The protein below binds the small molecule below.
Small molecule (SMILES): CSCC[C@H](NC(=O)[C@H](CO)NC(=O)[C@@H](N)CCCN=C(N)N)C(=O)N[C@@H](CO)C(=O)N[C@H](C(=O)N[C@@H](Cc1ccccc1)C(=O)NCC(=O)N[C@H](C=O)CCCCN)[C@@H](C)O

Sequence of chain 1.A:
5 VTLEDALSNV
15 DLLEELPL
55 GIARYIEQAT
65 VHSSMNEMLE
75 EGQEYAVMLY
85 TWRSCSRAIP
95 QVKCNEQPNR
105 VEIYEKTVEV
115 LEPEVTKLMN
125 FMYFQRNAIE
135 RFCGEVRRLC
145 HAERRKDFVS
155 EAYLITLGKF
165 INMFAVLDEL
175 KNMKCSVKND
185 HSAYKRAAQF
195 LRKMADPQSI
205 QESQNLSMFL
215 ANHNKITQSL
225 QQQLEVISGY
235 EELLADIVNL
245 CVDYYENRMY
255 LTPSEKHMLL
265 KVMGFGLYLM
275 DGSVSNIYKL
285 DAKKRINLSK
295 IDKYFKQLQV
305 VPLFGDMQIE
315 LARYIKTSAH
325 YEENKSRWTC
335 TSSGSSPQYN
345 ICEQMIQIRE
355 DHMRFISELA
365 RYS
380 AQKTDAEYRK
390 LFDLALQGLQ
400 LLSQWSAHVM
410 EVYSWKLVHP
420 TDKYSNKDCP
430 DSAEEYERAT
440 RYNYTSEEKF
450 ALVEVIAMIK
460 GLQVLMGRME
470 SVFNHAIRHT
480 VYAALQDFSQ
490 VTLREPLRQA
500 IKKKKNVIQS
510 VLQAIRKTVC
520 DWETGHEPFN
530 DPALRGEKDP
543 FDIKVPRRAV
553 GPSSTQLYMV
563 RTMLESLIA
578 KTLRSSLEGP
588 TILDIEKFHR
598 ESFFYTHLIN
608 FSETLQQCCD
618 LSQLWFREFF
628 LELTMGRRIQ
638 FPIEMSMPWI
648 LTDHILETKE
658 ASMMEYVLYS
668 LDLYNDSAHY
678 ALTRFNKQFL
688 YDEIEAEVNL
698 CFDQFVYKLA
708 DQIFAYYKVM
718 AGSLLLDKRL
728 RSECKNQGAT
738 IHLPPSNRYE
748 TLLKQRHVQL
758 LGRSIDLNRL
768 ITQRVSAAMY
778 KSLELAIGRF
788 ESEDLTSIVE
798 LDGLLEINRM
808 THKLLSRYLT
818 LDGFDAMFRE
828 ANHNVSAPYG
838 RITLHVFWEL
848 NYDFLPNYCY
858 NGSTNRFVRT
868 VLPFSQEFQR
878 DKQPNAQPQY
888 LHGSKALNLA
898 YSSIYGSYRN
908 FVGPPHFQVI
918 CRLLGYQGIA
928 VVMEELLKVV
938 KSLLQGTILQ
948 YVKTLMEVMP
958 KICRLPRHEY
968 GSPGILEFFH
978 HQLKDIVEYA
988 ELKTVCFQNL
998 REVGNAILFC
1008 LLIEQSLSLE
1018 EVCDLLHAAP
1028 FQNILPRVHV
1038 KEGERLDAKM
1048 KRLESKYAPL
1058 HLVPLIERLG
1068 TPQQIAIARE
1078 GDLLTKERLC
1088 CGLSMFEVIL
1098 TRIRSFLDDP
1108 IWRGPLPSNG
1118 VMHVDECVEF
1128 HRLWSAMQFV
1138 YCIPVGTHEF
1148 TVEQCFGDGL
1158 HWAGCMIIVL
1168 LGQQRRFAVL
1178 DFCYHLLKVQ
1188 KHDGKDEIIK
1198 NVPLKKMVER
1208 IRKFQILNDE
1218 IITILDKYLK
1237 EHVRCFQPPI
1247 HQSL

Binding-site contacts:
Ligand atom CZ contacts residue TYR923 of chain 1.A at 3.8 Å (hydrophobic).
Ligand atom CB contacts residue GLU1084 of chain 1.A at 3.4 Å.
Ligand atom CD1 contacts residue ILE110 of chain 1.E at 4.0 Å (hydrophobic).
Ligand atom NH2 contacts residue CYS1088 of chain 1.A at 3.8 Å.
Ligand atom CA contacts residue GLU1084 of chain 1.A at 3.5 Å.
Ligand atom CE contacts residue ARG1085 of chain 1.A at 3.4 Å.
Ligand atom CG2 contacts residue GLU1084 of chain 1.A at 3.1 Å.
Ligand atom CE contacts residue GLY111 of chain 1.E at 3.8 Å.
Ligand atom N contacts residue GLU1084 of chain 1.A at 3.2 Å (salt-bridge).
Ligand atom O contacts residue ARG107 of chain 1.E at 4.0 Å.
Ligand atom NE contacts residue CYS1088 of chain 1.A at 4.0 Å.
Ligand atom C contacts residue GLU1084 of chain 1.A at 3.6 Å.
Ligand atom NZ contacts residue THR114 of chain 1.E at 3.6 Å (h-bond).
Ligand atom CD1 contacts residue LEU1086 of chain 1.A at 3.6 Å (hydrophobic).
Ligand atom SD contacts residue ARG1085 of chain 1.A at 3.4 Å (salt-bridge).
Ligand atom CB contacts residue GLU1084 of chain 1.A at 3.2 Å.
Ligand atom CE2 contacts residue ARG107 of chain 1.E at 3.8 Å.
Ligand atom O contacts residue ARG107 of chain 1.E at 3.2 Å.
Ligand atom CZ contacts residue ARG107 of chain 1.E at 3.8 Å.
Ligand atom OG1 contacts residue ARG107 of chain 1.E at 3.4 Å (salt-bridge).
Ligand atom CA contacts residue GLU1084 of chain 1.A at 3.8 Å.
Ligand atom O contacts residue GLY111 of chain 1.E at 3.5 Å.
Ligand atom CZ contacts residue LEU1086 of chain 1.A at 3.8 Å (hydrophobic).
Ligand atom CE contacts residue THR114 of chain 1.E at 3.5 Å.
Ligand atom CZ contacts residue GLU1084 of chain 1.A at 3.6 Å.
Ligand atom CE contacts residue CYS1088 of chain 1.A at 3.6 Å (hydrophobic).
Ligand atom CE2 contacts residue GLU1084 of chain 1.A at 3.2 Å.
Ligand atom CB contacts residue ARG107 of chain 1.E at 3.9 Å.
Ligand atom CE1 contacts residue LEU1086 of chain 1.A at 3.5 Å (hydrophobic).
Ligand atom N contacts residue GLU1084 of chain 1.A at 3.6 Å (salt-bridge).
Ligand atom CE1 contacts residue TYR923 of chain 1.A at 3.9 Å (hydrophobic).
Ligand atom CE contacts residue GLU1084 of chain 1.A at 3.4 Å.
Ligand atom CG2 contacts residue LEU1080 of chain 1.A at 3.9 Å (hydrophobic).
Ligand atom CD1 contacts residue ARG107 of chain 1.E at 3.6 Å.
Ligand atom CE1 contacts residue ARG107 of chain 1.E at 3.8 Å.
Ligand atom CG2 contacts residue LEU1081 of chain 1.A at 3.8 Å (hydrophobic).
Ligand atom OG1 contacts residue GLU1084 of chain 1.A at 2.4 Å (salt-bridge).
Ligand atom CA contacts residue ARG108 of chain 1.E at 3.9 Å.
Ligand atom CA contacts residue ARG107 of chain 1.E at 3.8 Å.
Ligand atom NZ contacts residue GLY111 of chain 1.E at 3.4 Å (h-bond).

Sequence of chain 1.E:
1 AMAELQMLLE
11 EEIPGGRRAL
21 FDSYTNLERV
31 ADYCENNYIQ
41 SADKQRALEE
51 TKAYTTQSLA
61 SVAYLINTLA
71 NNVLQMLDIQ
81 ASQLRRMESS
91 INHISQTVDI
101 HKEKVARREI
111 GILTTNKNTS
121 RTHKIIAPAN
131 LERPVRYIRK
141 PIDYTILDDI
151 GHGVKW